The protein below binds the small molecule below.
Small molecule (SMILES): CC[C@H](C)[C@H](NC(=O)[C@@H]1CCCN1C(=O)CNC(=O)[C@@H]1CCCN1C(=O)[C@H](CCCN=C(N)N)NC(=O)[C@@H]1CCCN1)C(=O)N[C@@H](Cc1ccc(O)cc1)C(N)=O

Binding-site contacts:
Ligand atom CD1 contacts residue VAL37 of chain 1.A at 3.3 Å (hydrophobic).
Ligand atom NE contacts residue GLU14 of chain 1.A at 3.2 Å (salt-bridge).
Ligand atom CD contacts residue GLU14 of chain 1.A at 3.4 Å.
Ligand atom CD contacts residue ALA47 of chain 1.A at 3.4 Å (hydrophobic).
Ligand atom OH contacts residue HIS153 of chain 1.A at 3.1 Å (h-bond).
Ligand atom C contacts residue GLY80 of chain 1.A at 3.6 Å.
Ligand atom CZ contacts residue GLY18 of chain 1.A at 3.5 Å.
Ligand atom CZ contacts residue GLY17 of chain 1.A at 3.2 Å.
Ligand atom O contacts residue MET16 of chain 1.A at 2.8 Å (h-bond).
Ligand atom N contacts residue THR49 of chain 1.A at 3.2 Å (h-bond).
Ligand atom N contacts residue ALA47 of chain 1.A at 3.5 Å (h-bond).
Ligand atom O contacts residue GLY80 of chain 1.A at 3.7 Å.
Ligand atom C contacts residue SER39 of chain 1.A at 3.6 Å.
Ligand atom N contacts residue SER39 of chain 1.A at 2.9 Å (h-bond).
Ligand atom CB contacts residue GLN45 of chain 1.A at 3.7 Å.
Ligand atom CA contacts residue GLY80 of chain 1.A at 3.3 Å.
Ligand atom CD contacts residue THR49 of chain 1.A at 3.5 Å.
Ligand atom CA contacts residue SER39 of chain 1.A at 3.3 Å.
Ligand atom O contacts residue SER39 of chain 1.A at 2.8 Å (h-bond).
Ligand atom NE contacts residue GLY18 of chain 1.A at 3.6 Å (h-bond).
Ligand atom O contacts residue VAL48 of chain 1.A at 3.3 Å.
Ligand atom NH2 contacts residue GLY18 of chain 1.A at 3.2 Å (h-bond).
Ligand atom O contacts residue SER39 of chain 1.A at 3.5 Å.
Ligand atom O contacts residue THR49 of chain 1.A at 2.8 Å (h-bond).
Ligand atom CB contacts residue SER39 of chain 1.A at 3.7 Å.
Ligand atom CD1 contacts residue PHE38 of chain 1.A at 3.5 Å (hydrophobic).
Ligand atom O contacts residue THR15 of chain 1.A at 3.6 Å.
Ligand atom NH2 contacts residue GLY17 of chain 1.A at 3.2 Å (h-bond).
Ligand atom CG1 contacts residue SER39 of chain 1.A at 3.7 Å.
Ligand atom NH1 contacts residue GLY17 of chain 1.A at 3.2 Å (h-bond).
Ligand atom NH1 contacts residue MET16 of chain 1.A at 3.4 Å.
Ligand atom O contacts residue PHE38 of chain 1.A at 3.7 Å.
Ligand atom N contacts residue MET81 of chain 1.A at 3.6 Å.
Ligand atom CD contacts residue GLU14 of chain 1.A at 3.7 Å.
Ligand atom N contacts residue GLY80 of chain 1.A at 3.1 Å (h-bond).
Ligand atom CZ contacts residue HIS153 of chain 1.A at 3.4 Å.
Ligand atom CE2 contacts residue HIS153 of chain 1.A at 3.2 Å.
Ligand atom O contacts residue GLN45 of chain 1.A at 3.5 Å (h-bond).
Ligand atom OH contacts residue ARG79 of chain 1.A at 2.9 Å.
Ligand atom CG contacts residue HIS153 of chain 1.A at 3.7 Å.

Sequence of chain 1.A:
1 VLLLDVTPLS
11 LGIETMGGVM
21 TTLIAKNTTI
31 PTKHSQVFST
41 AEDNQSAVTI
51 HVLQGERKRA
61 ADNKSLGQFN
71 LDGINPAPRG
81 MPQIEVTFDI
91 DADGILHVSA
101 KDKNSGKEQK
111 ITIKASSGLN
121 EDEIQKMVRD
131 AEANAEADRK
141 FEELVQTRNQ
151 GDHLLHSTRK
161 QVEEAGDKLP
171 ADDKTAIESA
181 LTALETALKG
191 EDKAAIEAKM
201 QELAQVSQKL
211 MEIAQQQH